Sequence of chain 1.B:
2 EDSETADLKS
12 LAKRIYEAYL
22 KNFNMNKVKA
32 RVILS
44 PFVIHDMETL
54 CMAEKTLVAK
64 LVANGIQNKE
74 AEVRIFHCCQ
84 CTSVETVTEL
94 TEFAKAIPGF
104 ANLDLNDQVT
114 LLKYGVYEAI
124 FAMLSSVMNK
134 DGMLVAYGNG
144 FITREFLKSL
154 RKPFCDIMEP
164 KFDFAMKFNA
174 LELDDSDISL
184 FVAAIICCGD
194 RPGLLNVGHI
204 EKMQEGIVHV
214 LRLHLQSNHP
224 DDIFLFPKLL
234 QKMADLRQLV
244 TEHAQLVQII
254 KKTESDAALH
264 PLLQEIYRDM

Binding-site contacts:
Ligand atom N3 contacts residue CYS82 of chain 1.B at 3.1 Å.
Ligand atom CL6 contacts residue LEU127 of chain 1.B at 3.8 Å.
Ligand atom CAA contacts residue THR85 of chain 1.B at 3.6 Å.
Ligand atom CAP contacts residue LEU127 of chain 1.B at 4.0 Å (hydrophobic).
Ligand atom C2 contacts residue CYS82 of chain 1.B at 3.6 Å (hydrophobic).
Ligand atom CAO contacts residue TYR120 of chain 1.B at 3.4 Å (hydrophobic).
Ligand atom NAM contacts residue CYS82 of chain 1.B at 3.5 Å (h-bond).
Ligand atom CAG contacts residue LEU137 of chain 1.B at 4.0 Å (hydrophobic).
Ligand atom C4 contacts residue CYS82 of chain 1.B at 3.8 Å (hydrophobic).
Ligand atom OAC contacts residue SER86 of chain 1.B at 2.4 Å (h-bond).
Ligand atom SAN contacts residue CYS82 of chain 1.B at 3.9 Å.
Ligand atom N1 contacts residue ILE160 of chain 1.B at 4.0 Å.
Ligand atom OAC contacts residue GLN83 of chain 1.B at 3.5 Å.
Ligand atom OAD contacts residue TYR120 of chain 1.B at 2.9 Å (h-bond).
Ligand atom C4 contacts residue SER86 of chain 1.B at 3.7 Å.
Ligand atom CAJ contacts residue CYS82 of chain 1.B at 4.0 Å (hydrophobic).
Ligand atom CAT contacts residue THR85 of chain 1.B at 3.9 Å.
Ligand atom C6 contacts residue MET161 of chain 1.B at 3.7 Å (hydrophobic).
Ligand atom CAO contacts residue SER86 of chain 1.B at 3.3 Å.
Ligand atom CAR contacts residue THR85 of chain 1.B at 3.4 Å.
Ligand atom OAD contacts residue TYR270 of chain 1.B at 3.0 Å (h-bond).
Ligand atom SAN contacts residue HIS246 of chain 1.B at 4.0 Å.
Ligand atom OAC contacts residue TYR120 of chain 1.B at 3.1 Å (h-bond).
Ligand atom N3 contacts residue SER86 of chain 1.B at 3.5 Å (h-bond).
Ligand atom CAG contacts residue LEU127 of chain 1.B at 4.0 Å (hydrophobic).
Ligand atom C6 contacts residue PHE124 of chain 1.B at 3.9 Å (hydrophobic).
Ligand atom OAC contacts residue CYS82 of chain 1.B at 3.7 Å.
Ligand atom CL6 contacts residue LYS164 of chain 1.B at 3.2 Å.
Ligand atom NAM contacts residue SER86 of chain 1.B at 3.3 Å (h-bond).
Ligand atom OAC contacts residue LEU266 of chain 1.B at 3.2 Å.
Ligand atom OAD contacts residue HIS246 of chain 1.B at 3.5 Å (h-bond).
Ligand atom CAB contacts residue THR89 of chain 1.B at 3.6 Å.
Ligand atom CAB contacts residue THR85 of chain 1.B at 3.5 Å.
Ligand atom CAP contacts residue THR85 of chain 1.B at 3.4 Å.
Ligand atom CAF contacts residue MET136 of chain 1.B at 3.5 Å (hydrophobic).
Ligand atom N1 contacts residue HIS246 of chain 1.B at 3.6 Å.
Ligand atom CL6 contacts residue PHE124 of chain 1.B at 3.7 Å.
Ligand atom CAH contacts residue CYS82 of chain 1.B at 3.8 Å (hydrophobic).
Ligand atom CL6 contacts residue MET161 of chain 1.B at 3.1 Å.
Ligand atom CAO contacts residue LEU266 of chain 1.B at 4.0 Å (hydrophobic).

This protein binds this small molecule.
Small molecule (SMILES): Cc1cccc(Nc2cc(Cl)nc(SCC(=O)O)n2)c1C